Sequence of chain 1.C:
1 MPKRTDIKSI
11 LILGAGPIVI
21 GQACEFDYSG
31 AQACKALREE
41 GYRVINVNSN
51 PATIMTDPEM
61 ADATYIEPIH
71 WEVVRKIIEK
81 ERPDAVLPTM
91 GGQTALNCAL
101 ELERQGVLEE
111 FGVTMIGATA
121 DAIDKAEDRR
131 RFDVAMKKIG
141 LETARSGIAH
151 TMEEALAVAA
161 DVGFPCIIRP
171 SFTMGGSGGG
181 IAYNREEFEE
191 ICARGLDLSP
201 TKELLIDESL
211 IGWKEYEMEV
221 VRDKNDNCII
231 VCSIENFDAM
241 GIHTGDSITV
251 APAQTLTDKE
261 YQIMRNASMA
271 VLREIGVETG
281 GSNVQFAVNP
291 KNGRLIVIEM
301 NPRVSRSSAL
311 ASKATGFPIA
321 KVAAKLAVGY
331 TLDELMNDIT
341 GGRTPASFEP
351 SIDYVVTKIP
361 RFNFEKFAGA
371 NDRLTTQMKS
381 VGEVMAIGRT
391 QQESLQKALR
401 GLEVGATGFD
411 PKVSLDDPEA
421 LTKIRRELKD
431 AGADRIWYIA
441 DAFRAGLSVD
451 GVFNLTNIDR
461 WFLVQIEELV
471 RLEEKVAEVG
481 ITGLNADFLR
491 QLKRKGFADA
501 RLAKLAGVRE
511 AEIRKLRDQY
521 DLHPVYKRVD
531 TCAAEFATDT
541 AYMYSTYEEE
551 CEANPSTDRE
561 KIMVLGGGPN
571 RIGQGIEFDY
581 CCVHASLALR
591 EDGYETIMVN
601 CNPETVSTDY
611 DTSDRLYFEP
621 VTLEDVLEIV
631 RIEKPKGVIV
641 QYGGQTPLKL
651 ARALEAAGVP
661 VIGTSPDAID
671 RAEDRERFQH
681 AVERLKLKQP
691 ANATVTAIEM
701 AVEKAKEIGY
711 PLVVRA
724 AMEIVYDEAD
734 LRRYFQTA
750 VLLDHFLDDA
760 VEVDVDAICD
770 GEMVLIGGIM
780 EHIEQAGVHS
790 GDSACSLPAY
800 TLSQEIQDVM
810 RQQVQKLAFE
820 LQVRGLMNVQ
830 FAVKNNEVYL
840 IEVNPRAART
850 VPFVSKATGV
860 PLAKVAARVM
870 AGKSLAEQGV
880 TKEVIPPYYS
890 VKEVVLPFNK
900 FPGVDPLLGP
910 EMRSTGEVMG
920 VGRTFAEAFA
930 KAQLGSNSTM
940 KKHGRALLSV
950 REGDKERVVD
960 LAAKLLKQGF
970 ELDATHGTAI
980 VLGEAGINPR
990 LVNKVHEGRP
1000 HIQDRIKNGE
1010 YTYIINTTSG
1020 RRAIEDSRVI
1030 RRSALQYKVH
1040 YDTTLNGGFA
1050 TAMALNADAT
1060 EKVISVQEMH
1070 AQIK

Binding-site contacts:
Ligand atom O contacts residue THR1042 of chain 1.C at 2.7 Å (h-bond).
Ligand atom CG contacts residue LEU907 of chain 1.C at 4.0 Å (hydrophobic).
Ligand atom O contacts residue ASP1041 of chain 1.C at 3.3 Å.
Ligand atom NE contacts residue GLU892 of chain 1.C at 2.4 Å (salt-bridge).
Ligand atom O contacts residue TYR1040 of chain 1.C at 3.9 Å.
Ligand atom CD contacts residue GLU783 of chain 1.C at 3.4 Å.
Ligand atom C contacts residue THR1042 of chain 1.C at 3.5 Å.
Ligand atom CD contacts residue VAL893 of chain 1.C at 3.8 Å (hydrophobic).
Ligand atom NE contacts residue GLU783 of chain 1.C at 3.0 Å (salt-bridge).
Ligand atom CG contacts residue LEU895 of chain 1.C at 4.0 Å (hydrophobic).
Ligand atom NE contacts residue ALA793 of chain 1.C at 3.6 Å.
Ligand atom CD contacts residue GLU892 of chain 1.C at 3.5 Å.
Ligand atom OXT contacts residue LEU907 of chain 1.C at 3.6 Å.
Ligand atom NE contacts residue LEU907 of chain 1.C at 4.5 Å.
Ligand atom CG contacts residue VAL893 of chain 1.C at 4.4 Å (hydrophobic).
Ligand atom NE contacts residue VAL893 of chain 1.C at 3.6 Å.
Ligand atom CA contacts residue TYR1040 of chain 1.C at 3.8 Å (hydrophobic).
Ligand atom CD contacts residue LEU907 of chain 1.C at 3.4 Å (hydrophobic).
Ligand atom O contacts residue THR1043 of chain 1.C at 4.2 Å.
Ligand atom NE contacts residue SER792 of chain 1.C at 4.0 Å.
Ligand atom CG contacts residue GLU783 of chain 1.C at 4.1 Å.
Ligand atom N contacts residue ASP1041 of chain 1.C at 3.9 Å.
Ligand atom O contacts residue LEU907 of chain 1.C at 4.1 Å.
Ligand atom NE contacts residue ASP791 of chain 1.C at 2.9 Å (salt-bridge).
Ligand atom OXT contacts residue TYR1040 of chain 1.C at 4.1 Å.
Ligand atom CG contacts residue GLU892 of chain 1.C at 3.8 Å.
Ligand atom CB contacts residue LEU907 of chain 1.C at 4.0 Å (hydrophobic).
Ligand atom N contacts residue TYR1040 of chain 1.C at 2.7 Å (h-bond).
Ligand atom C contacts residue LEU907 of chain 1.C at 4.0 Å (hydrophobic).
Ligand atom CA contacts residue LEU907 of chain 1.C at 4.4 Å (hydrophobic).
Ligand atom CG contacts residue ASP791 of chain 1.C at 4.5 Å.
Ligand atom CD contacts residue LEU895 of chain 1.C at 4.3 Å (hydrophobic).
Ligand atom CD contacts residue ASP791 of chain 1.C at 3.0 Å.
Ligand atom OXT contacts residue ASP1041 of chain 1.C at 4.5 Å.
Ligand atom OXT contacts residue THR1042 of chain 1.C at 2.8 Å (h-bond).
Ligand atom C contacts residue TYR1040 of chain 1.C at 3.7 Å (hydrophobic).
Ligand atom CB contacts residue GLU783 of chain 1.C at 3.8 Å.
Ligand atom C contacts residue ASP1041 of chain 1.C at 4.0 Å.

The small molecule below binds the protein below.
Small molecule (SMILES): NCCC[C@H](N)C(=O)O